This protein binds this small molecule.
Small molecule (SMILES): CCc1cnn2c(NCc3ccc[n+](O)c3)cc(N3CCCC[C@H]3CCO)nc12

Binding-site contacts:
Ligand atom N05 contacts residue LEU134 of chain 1.A at 3.6 Å.
Ligand atom C01 contacts residue LYS33 of chain 1.A at 3.7 Å.
Ligand atom C02 contacts residue LYS33 of chain 1.A at 3.6 Å.
Ligand atom O29 contacts residue LYS33 of chain 1.A at 2.6 Å (salt-bridge).
Ligand atom C03 contacts residue LEU134 of chain 1.A at 3.7 Å (hydrophobic).
Ligand atom C28 contacts residue GLN131 of chain 1.A at 3.6 Å.
Ligand atom C15 contacts residue HIS84 of chain 1.A at 3.7 Å.
Ligand atom C09 contacts residue ILE10 of chain 1.A at 3.7 Å (hydrophobic).
Ligand atom C02 contacts residue ALA31 of chain 1.A at 3.5 Å (hydrophobic).
Ligand atom C13 contacts residue LEU83 of chain 1.A at 3.2 Å (hydrophobic).
Ligand atom N12 contacts residue LEU83 of chain 1.A at 2.6 Å (h-bond).
Ligand atom C04 contacts residue GLU81 of chain 1.A at 3.2 Å.
Ligand atom C15 contacts residue LEU83 of chain 1.A at 3.5 Å (hydrophobic).
Ligand atom C23 contacts residue GLN131 of chain 1.A at 3.7 Å.
Ligand atom C14 contacts residue HIS84 of chain 1.A at 3.7 Å.
Ligand atom C13 contacts residue HIS84 of chain 1.A at 3.6 Å.
Ligand atom C19 contacts residue LYS89 of chain 1.A at 3.8 Å.
Ligand atom C10 contacts residue LEU134 of chain 1.A at 3.8 Å (hydrophobic).
Ligand atom C15 contacts residue PHE82 of chain 1.A at 3.7 Å (hydrophobic).
Ligand atom C04 contacts residue ALA31 of chain 1.A at 3.3 Å (hydrophobic).
Ligand atom C11 contacts residue LEU134 of chain 1.A at 3.8 Å (hydrophobic).
Ligand atom C04 contacts residue LEU134 of chain 1.A at 3.7 Å (hydrophobic).
Ligand atom C07 contacts residue LEU134 of chain 1.A at 3.5 Å (hydrophobic).
Ligand atom N18 contacts residue LYS89 of chain 1.A at 3.8 Å.
Ligand atom C24 contacts residue GLU12 of chain 1.A at 3.8 Å.
Ligand atom C01 contacts residue PHE80 of chain 1.A at 3.6 Å (hydrophobic).
Ligand atom O20 contacts residue LYS89 of chain 1.A at 3.0 Å (salt-bridge).
Ligand atom C22 contacts residue ASP86 of chain 1.A at 3.7 Å.
Ligand atom C13 contacts residue ASP86 of chain 1.A at 3.6 Å.
Ligand atom N06 contacts residue LEU134 of chain 1.A at 3.5 Å.
Ligand atom C25 contacts residue VAL18 of chain 1.A at 3.6 Å (hydrophobic).
Ligand atom C10 contacts residue ILE10 of chain 1.A at 3.4 Å (hydrophobic).
Ligand atom N05 contacts residue LEU83 of chain 1.A at 3.2 Å (h-bond).
Ligand atom C24 contacts residue GLN131 of chain 1.A at 3.8 Å.
Ligand atom O20 contacts residue ILE10 of chain 1.A at 3.8 Å.
Ligand atom C22 contacts residue GLN131 of chain 1.A at 3.7 Å.
Ligand atom C28 contacts residue LYS33 of chain 1.A at 3.5 Å.
Ligand atom C13 contacts residue GLN85 of chain 1.A at 3.3 Å.
Ligand atom C19 contacts residue ASP86 of chain 1.A at 3.6 Å.
Ligand atom C03 contacts residue ALA31 of chain 1.A at 3.5 Å (hydrophobic).

Sequence of chain 1.A:
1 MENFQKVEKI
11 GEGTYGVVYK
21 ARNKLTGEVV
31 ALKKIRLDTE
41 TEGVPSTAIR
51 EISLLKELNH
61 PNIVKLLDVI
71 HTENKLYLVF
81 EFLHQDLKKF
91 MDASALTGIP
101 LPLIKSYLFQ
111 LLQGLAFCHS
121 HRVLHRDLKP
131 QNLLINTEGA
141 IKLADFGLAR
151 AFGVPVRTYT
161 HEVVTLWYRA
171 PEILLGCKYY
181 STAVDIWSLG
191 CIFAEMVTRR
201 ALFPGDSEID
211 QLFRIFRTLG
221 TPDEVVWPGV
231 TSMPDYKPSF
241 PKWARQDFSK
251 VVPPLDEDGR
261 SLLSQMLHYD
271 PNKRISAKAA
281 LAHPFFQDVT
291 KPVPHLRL